The small molecule below binds the protein below.
Small molecule (SMILES): Nc1nc2c(ncn2[C@@H]2O[C@@H]3COP(=O)(O)O[C@@H]4[C@H](O)[C@@H](COP(=O)(O)O[C@H]3[C@H]2O)O[C@H]4n2cnc3c(N)ncnc32)c(=O)[nH]1

Sequence of chain 1.C:
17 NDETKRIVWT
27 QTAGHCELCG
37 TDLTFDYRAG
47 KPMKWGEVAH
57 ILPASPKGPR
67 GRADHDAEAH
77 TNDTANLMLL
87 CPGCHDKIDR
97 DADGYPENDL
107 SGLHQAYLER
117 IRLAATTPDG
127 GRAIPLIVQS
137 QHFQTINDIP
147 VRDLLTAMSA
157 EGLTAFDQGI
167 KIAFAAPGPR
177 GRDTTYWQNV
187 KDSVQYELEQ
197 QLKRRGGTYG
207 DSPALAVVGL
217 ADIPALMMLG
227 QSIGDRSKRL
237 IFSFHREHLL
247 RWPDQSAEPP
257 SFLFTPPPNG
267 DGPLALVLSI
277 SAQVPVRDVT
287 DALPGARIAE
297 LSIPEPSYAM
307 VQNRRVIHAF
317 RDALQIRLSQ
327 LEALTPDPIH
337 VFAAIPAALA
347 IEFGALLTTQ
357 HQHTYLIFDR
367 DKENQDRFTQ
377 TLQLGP

Binding-site contacts:
Ligand atom O17 contacts residue ILE341 of chain 1.C at 3.2 Å (h-bond).
Ligand atom N06 contacts residue ARG366 of chain 1.C at 3.1 Å (salt-bridge).
Ligand atom O20 contacts residue PRO342 of chain 1.C at 3.2 Å.
Ligand atom N35 contacts residue ARG232 of chain 1.D at 3.0 Å (salt-bridge).
Ligand atom N39 contacts residue PHE240 of chain 1.C at 3.6 Å.
Ligand atom O26 contacts residue THR355 of chain 1.D at 3.1 Å.
Ligand atom C36 contacts residue ARG242 of chain 1.C at 3.4 Å.
Ligand atom N39 contacts residue ARG242 of chain 1.C at 3.5 Å (salt-bridge).
Ligand atom C21 contacts residue ALA217 of chain 1.C at 3.1 Å (hydrophobic).
Ligand atom O20 contacts residue ALA343 of chain 1.C at 2.9 Å (h-bond).
Ligand atom O30 contacts residue HIS357 of chain 1.D at 2.9 Å (h-bond).
Ligand atom N33 contacts residue LEU216 of chain 1.C at 3.5 Å.
Ligand atom O26 contacts residue GLN356 of chain 1.D at 2.8 Å (h-bond).
Ligand atom N45 contacts residue HIS357 of chain 1.D at 3.3 Å.
Ligand atom N35 contacts residue ARG242 of chain 1.C at 3.4 Å (salt-bridge).
Ligand atom O25 contacts residue GLN356 of chain 1.D at 3.3 Å.
Ligand atom O10 contacts residue ALA340 of chain 1.C at 3.5 Å.
Ligand atom O25 contacts residue HIS138 of chain 1.C at 3.0 Å (h-bond).
Ligand atom C07 contacts residue ARG366 of chain 1.C at 3.6 Å.
Ligand atom N38 contacts residue ARG232 of chain 1.D at 3.5 Å.
Ligand atom C02 contacts residue HIS357 of chain 1.D at 3.3 Å.
Ligand atom O16 contacts residue TYR304 of chain 1.C at 3.5 Å.
Ligand atom C37 contacts residue ARG242 of chain 1.C at 3.4 Å.
Ligand atom N01 contacts residue TYR304 of chain 1.C at 3.1 Å (h-bond).
Ligand atom C19 contacts residue ILE341 of chain 1.C at 3.6 Å (hydrophobic).
Ligand atom O31 contacts residue LEU216 of chain 1.C at 3.5 Å.
Ligand atom N38 contacts residue ARG242 of chain 1.C at 3.5 Å.
Ligand atom N01 contacts residue ALA278 of chain 1.C at 3.3 Å.
Ligand atom C40 contacts residue PHE240 of chain 1.C at 3.4 Å (hydrophobic).
Ligand atom O15 contacts residue ARG242 of chain 1.C at 2.9 Å (salt-bridge).
Ligand atom N38 contacts residue ASP231 of chain 1.D at 2.9 Å (salt-bridge).
Ligand atom O44 contacts residue ARG366 of chain 1.C at 2.7 Å (salt-bridge).
Ligand atom C22 contacts residue ALA217 of chain 1.C at 3.0 Å (hydrophobic).
Ligand atom C07 contacts residue ALA339 of chain 1.C at 3.5 Å (hydrophobic).
Ligand atom O16 contacts residue SER277 of chain 1.C at 2.6 Å (h-bond).
Ligand atom C43 contacts residue ARG366 of chain 1.C at 3.6 Å.
Ligand atom N01 contacts residue HIS357 of chain 1.D at 3.5 Å.
Ligand atom O20 contacts residue ILE341 of chain 1.C at 3.0 Å (h-bond).
Ligand atom O23 contacts residue PHE139 of chain 1.C at 3.6 Å.
Ligand atom C02 contacts residue ALA278 of chain 1.C at 3.6 Å (hydrophobic).

Sequence of chain 1.D:
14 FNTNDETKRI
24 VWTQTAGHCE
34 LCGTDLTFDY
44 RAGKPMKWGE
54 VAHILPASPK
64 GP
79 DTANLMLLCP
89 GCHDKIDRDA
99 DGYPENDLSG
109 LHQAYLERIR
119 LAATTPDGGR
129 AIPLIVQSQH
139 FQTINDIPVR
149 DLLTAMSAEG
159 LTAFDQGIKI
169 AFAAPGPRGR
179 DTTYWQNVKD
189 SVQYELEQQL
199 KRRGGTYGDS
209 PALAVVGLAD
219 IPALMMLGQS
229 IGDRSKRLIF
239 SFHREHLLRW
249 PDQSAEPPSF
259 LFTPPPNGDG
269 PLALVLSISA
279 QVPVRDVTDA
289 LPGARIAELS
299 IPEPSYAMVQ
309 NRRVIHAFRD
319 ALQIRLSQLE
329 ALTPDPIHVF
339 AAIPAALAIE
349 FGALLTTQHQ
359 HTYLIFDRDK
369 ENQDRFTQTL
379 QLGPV